The small molecule below binds the protein below.
Small molecule (SMILES): CC(=O)N[C@H]1[C@H](O[C@H]2[C@H](O)[C@@H](NC(C)=O)CO[C@@H]2CO)O[C@H](CO)[C@@H](O)[C@@H]1O

Binding-site contacts:
Ligand atom C8 contacts residue ARG198 of chain 1.B at 3.7 Å.
Ligand atom C1 contacts residue ASN200 of chain 1.B at 1.4 Å.
Ligand atom C4 contacts residue ASN200 of chain 1.B at 4.3 Å.
Ligand atom C8 contacts residue ASN200 of chain 1.B at 4.3 Å.
Ligand atom O7 contacts residue VAL222 of chain 1.B at 3.1 Å.
Ligand atom C2 contacts residue ASN200 of chain 1.B at 2.5 Å.
Ligand atom N2 contacts residue ARG198 of chain 1.B at 4.5 Å.
Ligand atom O6 contacts residue SER220 of chain 1.B at 4.4 Å.
Ligand atom C5 contacts residue VAL222 of chain 1.B at 4.3 Å (hydrophobic).
Ligand atom O5 contacts residue SER220 of chain 1.B at 4.3 Å.
Ligand atom C6 contacts residue VAL222 of chain 1.B at 4.3 Å (hydrophobic).
Ligand atom O6 contacts residue VAL222 of chain 1.B at 4.3 Å.
Ligand atom O7 contacts residue ASN200 of chain 1.B at 3.9 Å.
Ligand atom O5 contacts residue ASN200 of chain 1.B at 2.4 Å (h-bond).
Ligand atom C7 contacts residue ASN200 of chain 1.B at 3.6 Å.
Ligand atom N2 contacts residue ASN200 of chain 1.B at 2.9 Å (h-bond).
Ligand atom C8 contacts residue LYS199 of chain 1.B at 3.9 Å.
Ligand atom C3 contacts residue ASN200 of chain 1.B at 3.8 Å.
Ligand atom C1 contacts residue SER220 of chain 1.B at 4.1 Å.
Ligand atom C5 contacts residue ASN200 of chain 1.B at 3.7 Å.
Ligand atom C7 contacts residue VAL222 of chain 1.B at 3.8 Å (hydrophobic).
Ligand atom C8 contacts residue VAL222 of chain 1.B at 4.0 Å (hydrophobic).

Sequence of chain 1.B:
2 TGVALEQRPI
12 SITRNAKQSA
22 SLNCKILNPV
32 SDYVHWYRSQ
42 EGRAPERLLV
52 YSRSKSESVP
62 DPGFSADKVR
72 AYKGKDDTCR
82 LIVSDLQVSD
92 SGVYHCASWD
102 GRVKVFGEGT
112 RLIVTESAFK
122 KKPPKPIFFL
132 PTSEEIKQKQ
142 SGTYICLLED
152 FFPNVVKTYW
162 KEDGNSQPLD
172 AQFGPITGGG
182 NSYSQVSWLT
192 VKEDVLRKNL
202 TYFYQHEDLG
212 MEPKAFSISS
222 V